Sequence of chain 1.B:
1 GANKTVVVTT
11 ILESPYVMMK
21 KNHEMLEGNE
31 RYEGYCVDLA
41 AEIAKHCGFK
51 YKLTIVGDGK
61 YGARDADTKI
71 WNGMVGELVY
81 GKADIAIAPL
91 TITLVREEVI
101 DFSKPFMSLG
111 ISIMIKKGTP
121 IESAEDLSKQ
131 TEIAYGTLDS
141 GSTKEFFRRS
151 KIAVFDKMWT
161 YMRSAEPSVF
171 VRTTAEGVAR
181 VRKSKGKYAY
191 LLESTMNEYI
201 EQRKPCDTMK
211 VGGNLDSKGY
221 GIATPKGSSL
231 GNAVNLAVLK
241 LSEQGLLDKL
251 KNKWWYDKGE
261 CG

This small molecule binds to this protein.
Small molecule (SMILES): N[C@@H](CCC(=O)O)C(=O)O

Binding-site contacts:
Ligand atom OE2 contacts residue GLU193 of chain 1.B at 3.7 Å.
Ligand atom OXT contacts residue SER142 of chain 1.B at 2.9 Å (h-bond).
Ligand atom CA contacts residue GLU193 of chain 1.B at 3.4 Å.
Ligand atom CD contacts residue GLU193 of chain 1.B at 3.9 Å.
Ligand atom OE1 contacts residue THR143 of chain 1.B at 3.1 Å (h-bond).
Ligand atom C contacts residue THR91 of chain 1.B at 3.7 Å.
Ligand atom C contacts residue ARG96 of chain 1.B at 3.4 Å.
Ligand atom OXT contacts residue TYR61 of chain 1.B at 3.4 Å.
Ligand atom CG contacts residue GLU193 of chain 1.B at 3.6 Å.
Ligand atom CB contacts residue LEU138 of chain 1.B at 4.2 Å (hydrophobic).
Ligand atom O contacts residue PRO89 of chain 1.B at 3.7 Å.
Ligand atom O contacts residue THR91 of chain 1.B at 2.9 Å (h-bond).
Ligand atom CB contacts residue TYR61 of chain 1.B at 3.5 Å (hydrophobic).
Ligand atom O contacts residue ARG96 of chain 1.B at 2.8 Å (salt-bridge).
Ligand atom N contacts residue THR91 of chain 1.B at 2.9 Å (h-bond).
Ligand atom CB contacts residue GLU193 of chain 1.B at 4.0 Å.
Ligand atom CA contacts residue SER142 of chain 1.B at 3.3 Å.
Ligand atom N contacts residue TYR220 of chain 1.B at 3.7 Å.
Ligand atom OE2 contacts residue THR143 of chain 1.B at 2.6 Å (h-bond).
Ligand atom CD contacts residue LEU138 of chain 1.B at 4.0 Å (hydrophobic).
Ligand atom OE1 contacts residue GLY141 of chain 1.B at 3.7 Å.
Ligand atom OXT contacts residue ARG96 of chain 1.B at 2.8 Å (salt-bridge).
Ligand atom CA contacts residue THR91 of chain 1.B at 3.4 Å.
Ligand atom N contacts residue TYR61 of chain 1.B at 4.1 Å.
Ligand atom CA contacts residue PRO89 of chain 1.B at 4.0 Å (hydrophobic).
Ligand atom OE1 contacts residue SER142 of chain 1.B at 3.3 Å (h-bond).
Ligand atom CG contacts residue LEU138 of chain 1.B at 3.8 Å (hydrophobic).
Ligand atom N contacts residue GLU193 of chain 1.B at 2.7 Å (salt-bridge).
Ligand atom OE1 contacts residue LEU138 of chain 1.B at 4.2 Å.
Ligand atom N contacts residue SER142 of chain 1.B at 4.0 Å.
Ligand atom OXT contacts residue GLY141 of chain 1.B at 3.2 Å.
Ligand atom C contacts residue PRO89 of chain 1.B at 4.3 Å (hydrophobic).
Ligand atom C contacts residue SER142 of chain 1.B at 3.3 Å.
Ligand atom C contacts residue TYR61 of chain 1.B at 3.6 Å (hydrophobic).
Ligand atom N contacts residue PRO89 of chain 1.B at 2.9 Å (h-bond).
Ligand atom CA contacts residue TYR61 of chain 1.B at 4.0 Å (hydrophobic).
Ligand atom O contacts residue TYR61 of chain 1.B at 3.5 Å.
Ligand atom O contacts residue SER142 of chain 1.B at 4.0 Å.
Ligand atom O contacts residue LEU90 of chain 1.B at 3.5 Å.
Ligand atom CD contacts residue THR143 of chain 1.B at 3.3 Å.